Sequence of chain 1.A:
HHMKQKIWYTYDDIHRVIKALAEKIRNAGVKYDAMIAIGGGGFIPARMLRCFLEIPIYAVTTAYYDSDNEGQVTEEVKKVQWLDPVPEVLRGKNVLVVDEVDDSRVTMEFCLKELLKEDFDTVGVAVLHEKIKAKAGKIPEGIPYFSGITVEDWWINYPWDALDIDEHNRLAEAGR

Binding-site contacts:
Ligand atom N2 contacts residue ILE162 of chain 2.A at 3.0 Å (h-bond).
Ligand atom O2' contacts residue EDO1 of chain 2.C at 3.5 Å (h-bond).
Ligand atom O6 contacts residue LYS137 of chain 2.A at 2.8 Å (salt-bridge).
Ligand atom N3 contacts residue TRP161 of chain 2.A at 3.5 Å.
Ligand atom O2B contacts residue SER110 of chain 2.A at 3.1 Å (h-bond).
Ligand atom O1A contacts residue THR113 of chain 2.A at 2.7 Å (h-bond).
Ligand atom PC contacts residue MG1 of chain 2.E at 3.3 Å.
Ligand atom C4 contacts residue TRP161 of chain 2.A at 3.4 Å (hydrophobic).
Ligand atom O1B contacts residue VAL112 of chain 2.A at 3.3 Å (h-bond).
Ligand atom N1 contacts residue ILE162 of chain 2.A at 2.7 Å (h-bond).
Ligand atom C5 contacts residue TRP161 of chain 2.A at 3.5 Å (hydrophobic).
Ligand atom O2A contacts residue SER110 of chain 2.A at 2.6 Å (h-bond).
Ligand atom O2C contacts residue EDO1 of chain 2.C at 3.0 Å (h-bond).
Ligand atom O1D contacts residue GLY46 of chain 2.A at 3.4 Å (h-bond).
Ligand atom O1B contacts residue ARG111 of chain 2.A at 3.1 Å.
Ligand atom O2D contacts residue ARG56 of chain 1.A at 2.9 Å (salt-bridge).
Ligand atom N7 contacts residue LYS137 of chain 2.A at 3.2 Å (salt-bridge).
Ligand atom O1A contacts residue TYR70 of chain 2.A at 2.6 Å (h-bond).
Ligand atom O6 contacts residue ILE162 of chain 2.A at 2.8 Å (h-bond).
Ligand atom O3A contacts residue EDO1 of chain 2.C at 3.1 Å.
Ligand atom O2B contacts residue ARG111 of chain 2.A at 2.8 Å (salt-bridge).
Ligand atom O3B contacts residue VAL107 of chain 2.A at 2.6 Å (h-bond).
Ligand atom O1D contacts residue EDO1 of chain 2.C at 3.2 Å (h-bond).
Ligand atom PD contacts residue MG1 of chain 2.E at 3.3 Å.
Ligand atom C2 contacts residue ILE162 of chain 2.A at 3.3 Å (hydrophobic).
Ligand atom O2' contacts residue GLU106 of chain 2.A at 2.6 Å (salt-bridge).
Ligand atom C6 contacts residue LYS137 of chain 2.A at 3.5 Å.
Ligand atom C2 contacts residue TRP161 of chain 2.A at 3.3 Å (hydrophobic).
Ligand atom O2B contacts residue ASP109 of chain 2.A at 2.6 Å (salt-bridge).
Ligand atom O1B contacts residue THR113 of chain 2.A at 3.0 Å (h-bond).
Ligand atom O2D contacts residue GLY46 of chain 2.A at 2.8 Å (h-bond).
Ligand atom O3D contacts residue ARG56 of chain 1.A at 2.8 Å (salt-bridge).
Ligand atom O2B contacts residue ASP108 of chain 2.A at 3.5 Å.
Ligand atom O1B contacts residue MET114 of chain 2.A at 2.9 Å (h-bond).
Ligand atom N1 contacts residue TRP161 of chain 2.A at 3.4 Å.
Ligand atom O3C contacts residue MG1 of chain 2.E at 3.5 Å.
Ligand atom O1D contacts residue GLY47 of chain 2.A at 3.0 Å (h-bond).
Ligand atom C3' contacts residue EDO1 of chain 2.C at 3.3 Å.
Ligand atom O1D contacts residue MG1 of chain 2.E at 2.0 Å.
Ligand atom O2C contacts residue MG1 of chain 2.E at 2.1 Å.

A protein and the small-molecule ligand that binds it are described below.
Small molecule (SMILES): Nc1nc2c(ncn2[C@@H]2O[C@H](CO[P](=O)(O)OP(=O)(O)O)[C@@H](O[P](=O)(O)OP(=O)(O)O)[C@H]2O)c(=O)[nH]1

Sequence of chain 2.A:
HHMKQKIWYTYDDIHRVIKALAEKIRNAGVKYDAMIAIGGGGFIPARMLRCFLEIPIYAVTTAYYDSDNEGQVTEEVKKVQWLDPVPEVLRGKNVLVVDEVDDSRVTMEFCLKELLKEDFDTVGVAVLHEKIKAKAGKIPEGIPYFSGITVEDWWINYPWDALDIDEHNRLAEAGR